This small molecule binds to this protein.
Small molecule (SMILES): NC[C@H]1O[C@H](O[C@H]2O[C@H](CO)[C@@H](O)[C@H](O)[C@H]2O)[C@H](O)[C@@H](O)[C@@H]1O

Sequence of chain 1.A:
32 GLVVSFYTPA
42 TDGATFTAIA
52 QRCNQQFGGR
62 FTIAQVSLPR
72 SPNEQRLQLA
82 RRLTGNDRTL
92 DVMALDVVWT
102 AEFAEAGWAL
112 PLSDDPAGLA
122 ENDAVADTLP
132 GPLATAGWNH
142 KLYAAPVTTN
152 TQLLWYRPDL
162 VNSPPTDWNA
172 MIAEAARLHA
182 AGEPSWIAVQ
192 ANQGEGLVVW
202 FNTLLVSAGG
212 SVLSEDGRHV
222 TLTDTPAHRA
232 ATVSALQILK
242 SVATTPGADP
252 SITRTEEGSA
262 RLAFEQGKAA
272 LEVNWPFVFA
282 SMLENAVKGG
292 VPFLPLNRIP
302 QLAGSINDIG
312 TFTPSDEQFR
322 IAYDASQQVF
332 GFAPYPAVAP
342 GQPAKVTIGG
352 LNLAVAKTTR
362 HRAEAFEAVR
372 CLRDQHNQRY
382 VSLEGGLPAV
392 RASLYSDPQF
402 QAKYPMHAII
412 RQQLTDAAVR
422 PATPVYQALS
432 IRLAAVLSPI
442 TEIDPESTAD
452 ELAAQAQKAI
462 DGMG

Binding-site contacts:
Ligand atom O2 contacts residue ARG71 of chain 1.A at 3.7 Å.
Ligand atom O5 contacts residue BEZ1 of chain 1.C at 2.7 Å (h-bond).
Ligand atom O5 contacts residue TRP276 of chain 1.A at 3.2 Å (h-bond).
Ligand atom O4 contacts residue LEU388 of chain 1.A at 3.8 Å.
Ligand atom C6 contacts residue ASN151 of chain 1.A at 3.8 Å.
Ligand atom C3 contacts residue ASP43 of chain 1.A at 3.9 Å.
Ligand atom O3 contacts residue PRO40 of chain 1.A at 3.3 Å.
Ligand atom C3 contacts residue GLY351 of chain 1.A at 3.9 Å.
Ligand atom O3 contacts residue ARG421 of chain 1.A at 3.0 Å (salt-bridge).
Ligand atom O2 contacts residue ASN151 of chain 1.A at 2.8 Å (h-bond).
Ligand atom O3 contacts residue GLY351 of chain 1.A at 3.0 Å (h-bond).
Ligand atom O6 contacts residue LEU388 of chain 1.A at 3.8 Å.
Ligand atom C3 contacts residue ASP97 of chain 1.A at 3.3 Å.
Ligand atom C1 contacts residue TRP276 of chain 1.A at 3.5 Å (hydrophobic).
Ligand atom C6 contacts residue BEZ1 of chain 1.C at 2.5 Å.
Ligand atom C6 contacts residue GLU196 of chain 1.A at 3.5 Å.
Ligand atom O2 contacts residue GLY351 of chain 1.A at 3.2 Å (h-bond).
Ligand atom C2 contacts residue TRP276 of chain 1.A at 3.7 Å (hydrophobic).
Ligand atom O3 contacts residue ASP97 of chain 1.A at 2.8 Å (salt-bridge).
Ligand atom C5 contacts residue ASN151 of chain 1.A at 3.9 Å.
Ligand atom C4 contacts residue ARG421 of chain 1.A at 3.6 Å.
Ligand atom C4 contacts residue ASP97 of chain 1.A at 3.4 Å.
Ligand atom O4 contacts residue ASP97 of chain 1.A at 2.5 Å (salt-bridge).
Ligand atom O3 contacts residue GLN76 of chain 1.A at 3.9 Å.
Ligand atom O4 contacts residue ASP43 of chain 1.A at 2.6 Å (salt-bridge).
Ligand atom O3 contacts residue ASP43 of chain 1.A at 3.2 Å (salt-bridge).
Ligand atom O4 contacts residue GLU196 of chain 1.A at 3.7 Å.
Ligand atom O3 contacts residue THR42 of chain 1.A at 3.5 Å.
Ligand atom N6 contacts residue GLU196 of chain 1.A at 3.8 Å.
Ligand atom O4 contacts residue PRO73 of chain 1.A at 3.8 Å.
Ligand atom C5 contacts residue BEZ1 of chain 1.C at 3.2 Å.
Ligand atom O4 contacts residue ARG421 of chain 1.A at 3.0 Å (salt-bridge).
Ligand atom O2 contacts residue PRO73 of chain 1.A at 3.6 Å.
Ligand atom C2 contacts residue ASN151 of chain 1.A at 3.7 Å.
Ligand atom O6 contacts residue ASN151 of chain 1.A at 2.6 Å (h-bond).
Ligand atom C4 contacts residue ASP43 of chain 1.A at 3.6 Å.
Ligand atom N6 contacts residue GLY197 of chain 1.A at 3.8 Å.
Ligand atom O6 contacts residue TRP276 of chain 1.A at 3.7 Å.
Ligand atom N6 contacts residue BEZ1 of chain 1.C at 1.4 Å.
Ligand atom O3 contacts residue GLY350 of chain 1.A at 2.9 Å.